Binding-site contacts:
Ligand atom C3 contacts residue CLA1 of chain 1.BU at 3.8 Å.
Ligand atom C24 contacts residue CLA1 of chain 1.BU at 3.5 Å.
Ligand atom C21 contacts residue CLA1 of chain 1.AU at 3.8 Å.
Ligand atom C5 contacts residue CLA1 of chain 1.AU at 2.8 Å.
Ligand atom C41 contacts residue UNK63 of chain 1.RB at 3.6 Å.
Ligand atom C31 contacts residue UNK60 of chain 1.RB at 4.1 Å.
Ligand atom C29 contacts residue UNK60 of chain 1.RB at 4.2 Å.
Ligand atom C8 contacts residue CLA1 of chain 1.AU at 2.5 Å.
Ligand atom C1 contacts residue CLA1 of chain 1.AU at 3.9 Å.
Ligand atom C1 contacts residue CLA1 of chain 1.BU at 3.6 Å.
Ligand atom O2 contacts residue UNK40 of chain 1.RB at 3.5 Å (h-bond).
Ligand atom C40 contacts residue UNK63 of chain 1.RB at 2.2 Å.
Ligand atom C contacts residue CLA1 of chain 1.AU at 3.6 Å.
Ligand atom C4 contacts residue CLA1 of chain 1.AU at 2.1 Å.
Ligand atom C11 contacts residue CLA1 of chain 1.AU at 4.2 Å.
Ligand atom C29 contacts residue UNK61 of chain 1.RB at 3.6 Å.
Ligand atom C10 contacts residue CLA1 of chain 1.AU at 3.1 Å.
Ligand atom C37 contacts residue UNK60 of chain 1.RB at 3.2 Å.
Ligand atom C30 contacts residue UNK60 of chain 1.RB at 3.9 Å.
Ligand atom C9 contacts residue CLA1 of chain 1.AU at 2.7 Å.
Ligand atom C26 contacts residue CLA1 of chain 1.BU at 3.1 Å.
Ligand atom C7 contacts residue CLA1 of chain 1.AU at 2.9 Å.
Ligand atom C25 contacts residue CLA1 of chain 1.BU at 2.6 Å.
Ligand atom C33 contacts residue UNK63 of chain 1.RB at 3.8 Å.
Ligand atom O2 contacts residue UNK39 of chain 1.RB at 3.7 Å.
Ligand atom C3 contacts residue CLA1 of chain 1.AU at 3.3 Å.
Ligand atom C6 contacts residue CLA1 of chain 1.AU at 3.1 Å.
Ligand atom C2 contacts residue CLA1 of chain 1.AU at 3.9 Å.
Ligand atom C23 contacts residue UNK97 of chain 1.RB at 4.2 Å.
Ligand atom C19 contacts residue UNK39 of chain 1.RB at 4.2 Å.
Ligand atom C37 contacts residue UNK59 of chain 1.RB at 3.3 Å.
Ligand atom C32 contacts residue UNK63 of chain 1.RB at 3.3 Å.
Ligand atom C19 contacts residue UNK40 of chain 1.RB at 3.9 Å.
Ligand atom C2 contacts residue CLA1 of chain 1.BU at 2.8 Å.
Ligand atom O2 contacts residue UNK36 of chain 1.RB at 4.0 Å.
Ligand atom C12 contacts residue CLA1 of chain 1.AU at 3.9 Å.
Ligand atom O contacts residue UNK40 of chain 1.RB at 4.0 Å.
Ligand atom O3 contacts residue UNK60 of chain 1.RB at 2.6 Å (h-bond).
Ligand atom C36 contacts residue UNK60 of chain 1.RB at 3.4 Å.
Ligand atom C40 contacts residue UNK62 of chain 1.RB at 3.7 Å.

Sequence of chain 1.RB:
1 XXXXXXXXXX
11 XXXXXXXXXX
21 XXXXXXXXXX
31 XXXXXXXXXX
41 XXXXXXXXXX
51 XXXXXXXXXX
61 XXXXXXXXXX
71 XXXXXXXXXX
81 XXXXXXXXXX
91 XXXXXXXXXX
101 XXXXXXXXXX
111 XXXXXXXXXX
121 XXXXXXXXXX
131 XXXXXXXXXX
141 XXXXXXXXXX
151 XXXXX

A small-molecule ligand and the protein it binds are described below.
Small molecule (SMILES): CC(=O)O[C@H]1CC(C)(C)C(=C=C/C(C)=C/C=C/C(C)=C/C=C/C=C(C)/C=C/C=C(\C)C(=O)C[C@@]23O[C@]2(C)C[C@@H](O)CC3(C)C)[C@](C)(O)C1